Binding-site contacts:
Ligand atom CAI contacts residue ILE88 of chain 1.A at 3.7 Å (hydrophobic).
Ligand atom OAG contacts residue HIS97 of chain 1.A at 4.4 Å.
Ligand atom OAA contacts residue PHE49 of chain 1.A at 3.7 Å.
Ligand atom OAA contacts residue LEU62 of chain 1.A at 4.2 Å.
Ligand atom CAI contacts residue SER89 of chain 1.A at 3.8 Å.
Ligand atom CAF contacts residue PHE114 of chain 1.A at 3.7 Å (hydrophobic).
Ligand atom OAA contacts residue PHE51 of chain 1.A at 4.3 Å.
Ligand atom OAE contacts residue ARG90 of chain 1.A at 4.1 Å.
Ligand atom CAI contacts residue PHE114 of chain 1.A at 4.3 Å (hydrophobic).
Ligand atom OAG contacts residue ARG90 of chain 1.A at 3.8 Å.
Ligand atom OAE contacts residue PHE114 of chain 1.A at 4.1 Å.
Ligand atom OAE contacts residue LEU112 of chain 1.A at 4.1 Å.
Ligand atom CAI contacts residue HIS97 of chain 1.A at 4.0 Å.
Ligand atom CAB contacts residue LEU112 of chain 1.A at 3.9 Å (hydrophobic).
Ligand atom CAI contacts residue ALA99 of chain 1.A at 4.0 Å (hydrophobic).
Ligand atom OAG contacts residue PHE114 of chain 1.A at 3.3 Å.
Ligand atom CAB contacts residue TYR127 of chain 1.A at 3.8 Å (hydrophobic).
Ligand atom CAD contacts residue LEU112 of chain 1.A at 3.6 Å (hydrophobic).
Ligand atom CAI contacts residue ARG90 of chain 1.A at 3.7 Å.
Ligand atom OAH contacts residue ARG90 of chain 1.A at 3.2 Å (salt-bridge).
Ligand atom CAF contacts residue ARG90 of chain 1.A at 3.7 Å.
Ligand atom CAC contacts residue ARG90 of chain 1.A at 3.9 Å.
Ligand atom CAD contacts residue LEU79 of chain 1.A at 4.4 Å (hydrophobic).
Ligand atom CAC contacts residue LEU112 of chain 1.A at 4.4 Å (hydrophobic).
Ligand atom CAD contacts residue ILE88 of chain 1.A at 4.5 Å (hydrophobic).

The small molecule below binds the protein below.
Small molecule (SMILES): CC(=O)OC[C@H](O)CO

Sequence of chain 1.A:
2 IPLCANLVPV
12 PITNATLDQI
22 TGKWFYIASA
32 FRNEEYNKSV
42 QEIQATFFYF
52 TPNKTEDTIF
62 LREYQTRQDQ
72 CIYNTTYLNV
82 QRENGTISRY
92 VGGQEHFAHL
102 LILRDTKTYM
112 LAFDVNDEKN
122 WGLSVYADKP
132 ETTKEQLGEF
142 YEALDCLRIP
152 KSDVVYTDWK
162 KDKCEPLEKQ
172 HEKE